A small-molecule ligand and the protein it binds are described below.
Small molecule (SMILES): OC[C@H]1O[C@@H](O)[C@H](O)[C@@H](O)[C@H]1O

Binding-site contacts:
Ligand atom C4 contacts residue CA1 of chain 1.IA at 3.3 Å.
Ligand atom O1 contacts residue TYR36 of chain 1.J at 3.5 Å.
Ligand atom C3 contacts residue TYR36 of chain 1.J at 3.7 Å (hydrophobic).
Ligand atom O6 contacts residue GLN53 of chain 1.J at 2.7 Å (h-bond).
Ligand atom O3 contacts residue THR104 of chain 1.J at 3.5 Å (h-bond).
Ligand atom O5 contacts residue HIS50 of chain 1.J at 3.3 Å (h-bond).
Ligand atom O6 contacts residue HIS50 of chain 1.J at 2.6 Å (h-bond).
Ligand atom C6 contacts residue HIS50 of chain 1.J at 3.6 Å.
Ligand atom O3 contacts residue ASN107 of chain 1.J at 2.9 Å (h-bond).
Ligand atom O4 contacts residue ASP100 of chain 1.J at 2.6 Å (salt-bridge).
Ligand atom C5 contacts residue ASP100 of chain 1.J at 4.0 Å.
Ligand atom C3 contacts residue ASN107 of chain 1.J at 3.9 Å.
Ligand atom O4 contacts residue CA1 of chain 1.IA at 2.4 Å.
Ligand atom C2 contacts residue ASN107 of chain 1.J at 3.8 Å.
Ligand atom C6 contacts residue VAL101 of chain 1.J at 3.8 Å (hydrophobic).
Ligand atom O1 contacts residue PRO38 of chain 1.J at 4.2 Å.
Ligand atom C4 contacts residue THR104 of chain 1.J at 3.5 Å.
Ligand atom C4 contacts residue ASP100 of chain 1.J at 3.5 Å.
Ligand atom C1 contacts residue TYR36 of chain 1.J at 4.0 Å (hydrophobic).
Ligand atom O3 contacts residue TYR36 of chain 1.J at 3.4 Å (h-bond).
Ligand atom C2 contacts residue TYR36 of chain 1.J at 3.3 Å (hydrophobic).
Ligand atom O3 contacts residue CA1 of chain 1.IA at 2.5 Å.
Ligand atom C3 contacts residue THR104 of chain 1.J at 4.2 Å.
Ligand atom O6 contacts residue VAL101 of chain 1.J at 4.2 Å.
Ligand atom O5 contacts residue GLN53 of chain 1.J at 4.2 Å.
Ligand atom C6 contacts residue CYS62 of chain 1.J at 4.0 Å (hydrophobic).
Ligand atom C5 contacts residue HIS50 of chain 1.J at 4.0 Å.
Ligand atom C4 contacts residue TYR36 of chain 1.J at 3.9 Å (hydrophobic).
Ligand atom O2 contacts residue ASN107 of chain 1.J at 3.1 Å (h-bond).
Ligand atom O1 contacts residue HIS50 of chain 1.J at 4.0 Å.
Ligand atom O2 contacts residue TYR36 of chain 1.J at 4.0 Å.
Ligand atom C3 contacts residue CA1 of chain 1.IA at 3.4 Å.
Ligand atom C6 contacts residue ASP100 of chain 1.J at 3.4 Å.
Ligand atom O5 contacts residue TYR36 of chain 1.J at 3.4 Å.
Ligand atom C5 contacts residue GLN53 of chain 1.J at 3.9 Å.
Ligand atom O2 contacts residue GLY37 of chain 1.J at 4.2 Å.
Ligand atom O4 contacts residue THR104 of chain 1.J at 3.4 Å (h-bond).
Ligand atom C2 contacts residue CA1 of chain 1.IA at 4.0 Å.
Ligand atom O4 contacts residue TYR36 of chain 1.J at 3.0 Å (h-bond).
Ligand atom C6 contacts residue GLN53 of chain 1.J at 3.7 Å.

Sequence of chain 1.J:
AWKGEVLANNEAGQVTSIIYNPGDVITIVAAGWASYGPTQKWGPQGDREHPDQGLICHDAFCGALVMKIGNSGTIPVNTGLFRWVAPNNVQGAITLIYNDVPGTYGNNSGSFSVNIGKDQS